The small molecule below binds the protein below.
Small molecule (SMILES): CC[C@H](C)[C@H](NC(=O)CN)C(=O)NCC(=O)N[C@@H](Cc1ccccc1)C(=O)NCC(=O)N[C@@H](C)C(=O)N[C@H](C(=O)N[C@H](C(=O)N[C@@H](C)C=O)C(C)C)[C@@H](C)O

Sequence of chain 1.J:
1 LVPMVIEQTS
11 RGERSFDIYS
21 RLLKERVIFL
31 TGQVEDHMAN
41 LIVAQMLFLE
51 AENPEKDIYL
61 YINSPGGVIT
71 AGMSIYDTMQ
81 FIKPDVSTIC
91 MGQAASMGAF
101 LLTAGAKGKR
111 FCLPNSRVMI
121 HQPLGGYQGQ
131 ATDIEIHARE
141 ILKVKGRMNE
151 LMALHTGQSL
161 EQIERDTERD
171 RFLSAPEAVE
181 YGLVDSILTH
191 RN

Sequence of chain 1.K:
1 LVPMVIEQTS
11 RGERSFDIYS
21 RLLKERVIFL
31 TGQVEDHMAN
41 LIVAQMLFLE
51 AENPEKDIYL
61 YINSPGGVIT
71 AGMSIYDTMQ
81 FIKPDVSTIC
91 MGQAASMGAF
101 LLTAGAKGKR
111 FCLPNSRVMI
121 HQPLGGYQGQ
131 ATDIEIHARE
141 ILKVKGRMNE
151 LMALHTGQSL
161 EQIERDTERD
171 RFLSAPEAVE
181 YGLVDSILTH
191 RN

Binding-site contacts:
Ligand atom O contacts residue LEU47 of chain 1.J at 3.7 Å.
Ligand atom CA contacts residue ALA51 of chain 1.J at 3.9 Å (hydrophobic).
Ligand atom CE2 contacts residue TYR61 of chain 1.K at 4.0 Å (hydrophobic).
Ligand atom CG2 contacts residue LEU47 of chain 1.J at 3.4 Å (hydrophobic).
Ligand atom O contacts residue ARG191 of chain 1.K at 3.0 Å (salt-bridge).
Ligand atom CA contacts residue ARG191 of chain 1.K at 4.0 Å.
Ligand atom CE2 contacts residue MET91 of chain 1.K at 3.6 Å (hydrophobic).
Ligand atom CZ contacts residue THR78 of chain 1.J at 3.8 Å.
Ligand atom C contacts residue PRO54 of chain 1.J at 3.7 Å (hydrophobic).
Ligand atom O contacts residue ARG191 of chain 1.K at 3.4 Å (salt-bridge).
Ligand atom CA contacts residue ARG191 of chain 1.K at 3.9 Å.
Ligand atom CG1 contacts residue ALA51 of chain 1.J at 3.9 Å (hydrophobic).
Ligand atom CE1 contacts residue PHE81 of chain 1.J at 3.6 Å (hydrophobic).
Ligand atom O contacts residue PHE81 of chain 1.J at 3.8 Å.
Ligand atom CA contacts residue GLU25 of chain 1.K at 3.7 Å.
Ligand atom CA contacts residue TYR59 of chain 1.K at 4.0 Å (hydrophobic).
Ligand atom C contacts residue TYR61 of chain 1.K at 3.3 Å (hydrophobic).
Ligand atom O contacts residue ALA51 of chain 1.J at 3.8 Å.
Ligand atom CD2 contacts residue TYR61 of chain 1.K at 3.6 Å (hydrophobic).
Ligand atom CD1 contacts residue ARG21 of chain 1.K at 3.6 Å.
Ligand atom CE2 contacts residue LEU47 of chain 1.J at 4.0 Å (hydrophobic).
Ligand atom CZ contacts residue LEU113 of chain 1.K at 4.0 Å (hydrophobic).
Ligand atom CG1 contacts residue ALA51 of chain 1.J at 3.7 Å (hydrophobic).
Ligand atom CB contacts residue ILE89 of chain 1.K at 3.7 Å (hydrophobic).
Ligand atom C contacts residue ARG191 of chain 1.K at 4.0 Å.
Ligand atom O contacts residue ARG191 of chain 1.K at 3.0 Å (salt-bridge).
Ligand atom CA contacts residue TYR61 of chain 1.K at 3.0 Å (hydrophobic).
Ligand atom CZ contacts residue LEU47 of chain 1.J at 4.0 Å (hydrophobic).
Ligand atom O contacts residue LYS83 of chain 1.J at 3.2 Å (salt-bridge).
Ligand atom CD1 contacts residue GLU25 of chain 1.K at 3.6 Å.
Ligand atom CG1 contacts residue GLU25 of chain 1.K at 3.9 Å.
Ligand atom CB contacts residue TYR61 of chain 1.K at 3.8 Å (hydrophobic).
Ligand atom N contacts residue TYR61 of chain 1.K at 2.6 Å (h-bond).
Ligand atom CG2 contacts residue ARG191 of chain 1.K at 4.0 Å.
Ligand atom CG2 contacts residue LEU22 of chain 1.K at 4.0 Å (hydrophobic).
Ligand atom CD1 contacts residue PHE81 of chain 1.J at 3.5 Å (hydrophobic).
Ligand atom CB contacts residue LEU188 of chain 1.K at 3.9 Å (hydrophobic).
Ligand atom C contacts residue ARG191 of chain 1.K at 4.0 Å.
Ligand atom CG2 contacts residue PHE48 of chain 1.J at 3.8 Å (hydrophobic).
Ligand atom CA contacts residue TYR61 of chain 1.K at 3.8 Å (hydrophobic).